Binding-site contacts:
Ligand atom CE1 contacts residue ARG294 of chain 1.B at 2.8 Å.
Ligand atom NE2 contacts residue GLU299 of chain 1.B at 2.6 Å (salt-bridge).
Ligand atom CE1 contacts residue GLU288 of chain 1.B at 3.5 Å.
Ligand atom N contacts residue THR201 of chain 1.B at 2.6 Å (h-bond).
Ligand atom CD2 contacts residue GLU299 of chain 1.B at 2.9 Å.
Ligand atom CE1 contacts residue GLU249 of chain 1.B at 3.3 Å.
Ligand atom CE1 contacts residue SER203 of chain 1.B at 3.6 Å.
Ligand atom CA contacts residue THR201 of chain 1.B at 3.3 Å.
Ligand atom CB contacts residue THR292 of chain 1.B at 3.0 Å.
Ligand atom O contacts residue SER202 of chain 1.B at 3.6 Å.
Ligand atom C contacts residue SER202 of chain 1.B at 3.4 Å.
Ligand atom CG contacts residue ARG294 of chain 1.B at 3.4 Å.
Ligand atom CG contacts residue SER203 of chain 1.B at 3.5 Å.
Ligand atom CB contacts residue ARG294 of chain 1.B at 3.1 Å.
Ligand atom O contacts residue SER202 of chain 1.B at 3.4 Å (h-bond).
Ligand atom NE2 contacts residue PRO291 of chain 1.B at 3.0 Å (h-bond).
Ligand atom N contacts residue THR292 of chain 1.B at 3.2 Å (h-bond).
Ligand atom ND1 contacts residue ALA293 of chain 1.B at 3.5 Å (h-bond).
Ligand atom O contacts residue LEU173 of chain 1.B at 3.5 Å.
Ligand atom N contacts residue ARG175 of chain 1.B at 3.2 Å.
Ligand atom ND1 contacts residue SER203 of chain 1.B at 3.4 Å.
Ligand atom NE2 contacts residue THR290 of chain 1.B at 3.3 Å (h-bond).
Ligand atom CA contacts residue SER202 of chain 1.B at 3.5 Å.
Ligand atom O contacts residue THR201 of chain 1.B at 3.2 Å (h-bond).
Ligand atom C contacts residue THR201 of chain 1.B at 3.3 Å.
Ligand atom O contacts residue THR292 of chain 1.B at 3.3 Å (h-bond).
Ligand atom CA contacts residue THR292 of chain 1.B at 3.4 Å.
Ligand atom N contacts residue THR201 of chain 1.B at 3.4 Å (h-bond).
Ligand atom NE2 contacts residue GLU249 of chain 1.B at 3.5 Å (salt-bridge).
Ligand atom ND1 contacts residue LEU295 of chain 1.B at 3.4 Å (h-bond).
Ligand atom CE1 contacts residue LEU295 of chain 1.B at 3.0 Å (hydrophobic).
Ligand atom C contacts residue THR292 of chain 1.B at 3.6 Å.
Ligand atom N contacts residue THR296 of chain 1.B at 3.5 Å.
Ligand atom ND1 contacts residue ARG294 of chain 1.B at 3.5 Å (salt-bridge).
Ligand atom CA contacts residue THR201 of chain 1.B at 3.5 Å.
Ligand atom CA contacts residue THR296 of chain 1.B at 3.5 Å.
Ligand atom NE2 contacts residue ARG294 of chain 1.B at 2.9 Å (salt-bridge).
Ligand atom OG contacts residue GLY142 of chain 1.B at 3.1 Å.
Ligand atom C contacts residue THR201 of chain 1.B at 3.4 Å.
Ligand atom CD2 contacts residue PRO291 of chain 1.B at 3.6 Å (hydrophobic).

This protein binds this small molecule.
Small molecule (SMILES): NCC(=O)N[C@@H](CO)C(=O)N[C@@H](Cc1cnc[nH]1)C(=O)NCC(=O)N[C@@H](CC1=NC=NC1)C(=O)N[C@@H](CC1=NC=NC1)C(=O)N[C@@H](Cc1cnc[nH]1)C(=O)N[C@@H](CC1=NC=NC1)C(=O)N[C@H](C=O)Cc1cnc[nH]1

Sequence of chain 1.B:
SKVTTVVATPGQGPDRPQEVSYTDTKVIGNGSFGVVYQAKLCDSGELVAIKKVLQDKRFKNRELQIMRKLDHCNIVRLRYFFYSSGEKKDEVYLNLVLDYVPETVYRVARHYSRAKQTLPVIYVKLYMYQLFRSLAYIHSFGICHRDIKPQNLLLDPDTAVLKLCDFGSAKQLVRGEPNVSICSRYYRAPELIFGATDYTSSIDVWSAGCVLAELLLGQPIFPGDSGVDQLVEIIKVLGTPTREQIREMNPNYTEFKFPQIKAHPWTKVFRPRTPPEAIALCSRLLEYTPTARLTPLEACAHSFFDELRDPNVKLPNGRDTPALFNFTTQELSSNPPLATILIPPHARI